Binding-site contacts:
Ligand atom O2 contacts residue ZZ11 of chain 1.N at 4.0 Å.
Ligand atom O6 contacts residue TYR122 of chain 1.E at 3.1 Å (h-bond).
Ligand atom C6 contacts residue TRP123 of chain 1.E at 4.0 Å (hydrophobic).
Ligand atom C3 contacts residue TYR78 of chain 1.E at 3.6 Å (hydrophobic).
Ligand atom O6 contacts residue VAL80 of chain 1.E at 3.9 Å.
Ligand atom C2 contacts residue PHE47 of chain 1.E at 4.2 Å (hydrophobic).
Ligand atom O5 contacts residue TYR122 of chain 1.E at 3.0 Å (h-bond).
Ligand atom C5 contacts residue TYR122 of chain 1.E at 4.1 Å (hydrophobic).
Ligand atom C5 contacts residue TYR78 of chain 1.E at 3.6 Å (hydrophobic).
Ligand atom O1 contacts residue ZZ11 of chain 1.N at 1.4 Å.
Ligand atom O6 contacts residue GLY121 of chain 1.E at 3.5 Å.
Ligand atom O5 contacts residue GLY121 of chain 1.E at 3.8 Å.
Ligand atom O6 contacts residue ASP125 of chain 1.E at 2.7 Å (salt-bridge).
Ligand atom C4 contacts residue ASP125 of chain 1.E at 3.4 Å.
Ligand atom O4 contacts residue GLY1 of chain 1.E at 3.1 Å (h-bond).
Ligand atom O3 contacts residue GLY1 of chain 1.E at 3.0 Å (h-bond).
Ligand atom C4 contacts residue TYR78 of chain 1.E at 3.7 Å (hydrophobic).
Ligand atom C3 contacts residue ZZ11 of chain 1.N at 4.3 Å.
Ligand atom C1 contacts residue ZZ11 of chain 1.N at 2.4 Å.
Ligand atom C6 contacts residue TYR122 of chain 1.E at 4.1 Å (hydrophobic).
Ligand atom O1 contacts residue TYR78 of chain 1.E at 3.4 Å.
Ligand atom C6 contacts residue TYR78 of chain 1.E at 3.7 Å (hydrophobic).
Ligand atom O4 contacts residue GLY121 of chain 1.E at 3.2 Å.
Ligand atom O3 contacts residue TYR78 of chain 1.E at 4.3 Å.
Ligand atom C6 contacts residue ASP125 of chain 1.E at 3.1 Å.
Ligand atom C2 contacts residue ZZ11 of chain 1.N at 3.6 Å.
Ligand atom O5 contacts residue ZZ11 of chain 1.N at 3.1 Å.
Ligand atom O4 contacts residue ASP125 of chain 1.E at 2.9 Å (salt-bridge).
Ligand atom O4 contacts residue TYR122 of chain 1.E at 4.3 Å.
Ligand atom C5 contacts residue ASP125 of chain 1.E at 3.8 Å.
Ligand atom O6 contacts residue TRP123 of chain 1.E at 3.0 Å (h-bond).
Ligand atom C1 contacts residue TYR122 of chain 1.E at 3.8 Å (hydrophobic).
Ligand atom C2 contacts residue GLY1 of chain 1.E at 4.3 Å.
Ligand atom C6 contacts residue VAL80 of chain 1.E at 3.7 Å (hydrophobic).
Ligand atom C4 contacts residue GLY1 of chain 1.E at 4.1 Å.
Ligand atom C3 contacts residue GLY1 of chain 1.E at 3.9 Å.
Ligand atom C4 contacts residue GLY121 of chain 1.E at 4.4 Å.
Ligand atom O2 contacts residue PHE47 of chain 1.E at 4.2 Å.
Ligand atom C5 contacts residue ZZ11 of chain 1.N at 3.7 Å.
Ligand atom C2 contacts residue GLY121 of chain 1.E at 4.4 Å.

Sequence of chain 1.E:
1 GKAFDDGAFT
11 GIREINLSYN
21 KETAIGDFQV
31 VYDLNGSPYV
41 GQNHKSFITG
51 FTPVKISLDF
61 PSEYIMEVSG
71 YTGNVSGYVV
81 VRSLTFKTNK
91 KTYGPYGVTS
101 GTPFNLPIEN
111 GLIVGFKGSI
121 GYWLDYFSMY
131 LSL

This small molecule binds to this protein.
Small molecule (SMILES): OC[C@H]1O[C@H](O)[C@H](O)[C@@H](O)[C@H]1O